Binding-site contacts:
Ligand atom O1B contacts residue MG1 of chain 4.C at 2.0 Å.
Ligand atom C5 contacts residue HIS137 of chain 4.A at 3.6 Å.
Ligand atom O3G contacts residue ARG29 of chain 4.A at 2.8 Å (salt-bridge).
Ligand atom O1G contacts residue GLY78 of chain 4.A at 2.9 Å (h-bond).
Ligand atom O1A contacts residue GLY32 of chain 4.A at 3.5 Å.
Ligand atom N3B contacts residue MG1 of chain 4.C at 3.5 Å.
Ligand atom O2G contacts residue THR55 of chain 4.A at 2.8 Å (h-bond).
Ligand atom O1A contacts residue SER35 of chain 4.A at 2.7 Å (h-bond).
Ligand atom O4' contacts residue LYS138 of chain 4.A at 3.2 Å (salt-bridge).
Ligand atom O2' contacts residue THR49 of chain 4.A at 2.7 Å (h-bond).
Ligand atom O1B contacts residue SER34 of chain 4.A at 3.0 Å (h-bond).
Ligand atom O2B contacts residue LYS33 of chain 4.A at 2.8 Å (salt-bridge).
Ligand atom O5' contacts residue SER35 of chain 4.A at 3.3 Å (h-bond).
Ligand atom PG contacts residue MG1 of chain 4.C at 3.2 Å.
Ligand atom O2B contacts residue GLY32 of chain 4.A at 2.9 Å (h-bond).
Ligand atom O2G contacts residue MG1 of chain 4.C at 2.0 Å.
Ligand atom N1 contacts residue ASP140 of chain 4.A at 2.8 Å (salt-bridge).
Ligand atom O6 contacts residue ILE179 of chain 4.A at 2.9 Å (h-bond).
Ligand atom O1G contacts residue LYS33 of chain 4.A at 2.7 Å (salt-bridge).
Ligand atom O1G contacts residue ARG29 of chain 4.A at 3.4 Å.
Ligand atom O6 contacts residue LYS138 of chain 4.A at 3.5 Å.
Ligand atom O1A contacts residue SER34 of chain 4.A at 3.3 Å (h-bond).
Ligand atom O3G contacts residue SER54 of chain 4.A at 3.6 Å.
Ligand atom C6 contacts residue LYS138 of chain 4.A at 3.6 Å.
Ligand atom PG contacts residue ARG29 of chain 4.A at 3.5 Å.
Ligand atom O3' contacts residue LEU50 of chain 4.A at 3.5 Å.
Ligand atom C2' contacts residue THR49 of chain 4.A at 3.5 Å.
Ligand atom O3A contacts residue GLY32 of chain 4.A at 3.2 Å (h-bond).
Ligand atom C8 contacts residue SER35 of chain 4.A at 3.3 Å.
Ligand atom O6 contacts residue SER178 of chain 4.A at 3.4 Å.
Ligand atom O2' contacts residue LEU50 of chain 4.A at 3.4 Å (h-bond).
Ligand atom N3B contacts residue ARG30 of chain 4.A at 3.0 Å (salt-bridge).
Ligand atom C6 contacts residue ASP140 of chain 4.A at 3.6 Å.
Ligand atom N2 contacts residue ASP140 of chain 4.A at 2.9 Å (salt-bridge).
Ligand atom PB contacts residue MG1 of chain 4.C at 3.2 Å.
Ligand atom O6 contacts residue ASP140 of chain 4.A at 3.4 Å (salt-bridge).
Ligand atom O6 contacts residue HIS137 of chain 4.A at 3.2 Å (h-bond).
Ligand atom C2' contacts residue SER35 of chain 4.A at 3.5 Å.
Ligand atom O2B contacts residue SER31 of chain 4.A at 3.3 Å (h-bond).
Ligand atom N7 contacts residue HIS137 of chain 4.A at 3.0 Å (h-bond).

Sequence of chain 4.A:
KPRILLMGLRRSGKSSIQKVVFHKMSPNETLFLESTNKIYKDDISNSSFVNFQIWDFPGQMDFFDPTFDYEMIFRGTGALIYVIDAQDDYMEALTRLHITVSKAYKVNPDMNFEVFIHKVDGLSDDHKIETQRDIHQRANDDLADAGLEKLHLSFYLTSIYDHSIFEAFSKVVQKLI

A protein and the small-molecule ligand that binds it are described below.
Small molecule (SMILES): Nc1nc2c(ncn2[C@@H]2O[C@H](CO[P](=O)(O)O[P](=O)(O)NP(=O)(O)O)[C@@H](O)[C@H]2O)c(=O)[nH]1